Sequence of chain 1.K:
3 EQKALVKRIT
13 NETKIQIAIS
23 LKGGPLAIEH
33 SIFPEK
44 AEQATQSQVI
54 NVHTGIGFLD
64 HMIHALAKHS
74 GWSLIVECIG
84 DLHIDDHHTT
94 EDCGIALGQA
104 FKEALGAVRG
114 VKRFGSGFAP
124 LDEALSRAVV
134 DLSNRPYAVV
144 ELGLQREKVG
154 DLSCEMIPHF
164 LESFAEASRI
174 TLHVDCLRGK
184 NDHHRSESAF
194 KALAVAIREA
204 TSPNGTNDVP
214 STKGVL

Binding-site contacts:
Ligand atom C5 contacts residue HIS187 of chain 1.K at 3.3 Å.
Ligand atom C3 contacts residue MN1 of chain 1.FB at 3.4 Å.
Ligand atom N2 contacts residue MN1 of chain 1.GB at 3.8 Å.
Ligand atom C5 contacts residue MN1 of chain 1.FB at 3.5 Å.
Ligand atom P9 contacts residue SER214 of chain 1.X at 3.7 Å.
Ligand atom N1 contacts residue MN1 of chain 1.GB at 2.7 Å.
Ligand atom N1 contacts residue HIS186 of chain 1.K at 3.5 Å (h-bond).
Ligand atom N1 contacts residue GLU190 of chain 1.K at 3.2 Å (salt-bridge).
Ligand atom N4 contacts residue HIS187 of chain 1.K at 3.0 Å (h-bond).
Ligand atom C5 contacts residue GLU94 of chain 1.G at 3.8 Å.
Ligand atom N4 contacts residue MN1 of chain 1.FB at 2.5 Å.
Ligand atom O13 contacts residue HIS91 of chain 1.G at 2.8 Å (h-bond).
Ligand atom O10 contacts residue ARG138 of chain 1.X at 3.6 Å.
Ligand atom O11 contacts residue SER214 of chain 1.X at 3.0 Å (h-bond).
Ligand atom C7 contacts residue GLU190 of chain 1.K at 3.3 Å.
Ligand atom O12 contacts residue LYS216 of chain 1.X at 2.4 Å (salt-bridge).
Ligand atom O10 contacts residue LYS194 of chain 1.K at 2.9 Å (salt-bridge).
Ligand atom O13 contacts residue HIS64 of chain 1.K at 3.1 Å (h-bond).
Ligand atom C5 contacts residue HIS90 of chain 1.G at 3.3 Å.
Ligand atom C3 contacts residue GLU94 of chain 1.G at 2.9 Å.
Ligand atom O11 contacts residue THR215 of chain 1.X at 3.6 Å.
Ligand atom C8 contacts residue GLU14 of chain 1.G at 3.8 Å.
Ligand atom N1 contacts residue HIS91 of chain 1.G at 3.1 Å (h-bond).
Ligand atom P9 contacts residue LYS194 of chain 1.K at 3.7 Å.
Ligand atom O10 contacts residue LEU124 of chain 1.K at 3.6 Å.
Ligand atom C5 contacts residue MN1 of chain 1.GB at 3.6 Å.
Ligand atom N4 contacts residue HIS90 of chain 1.G at 3.2 Å (h-bond).
Ligand atom C7 contacts residue MN1 of chain 1.GB at 3.3 Å.
Ligand atom O11 contacts residue LYS194 of chain 1.K at 3.6 Å (salt-bridge).
Ligand atom N4 contacts residue GLU94 of chain 1.G at 2.7 Å (salt-bridge).
Ligand atom C5 contacts residue HIS186 of chain 1.K at 3.3 Å.
Ligand atom O13 contacts residue MN1 of chain 1.GB at 1.9 Å.
Ligand atom O11 contacts residue ARG116 of chain 1.X at 3.2 Å (salt-bridge).
Ligand atom C6 contacts residue HIS91 of chain 1.G at 3.8 Å.
Ligand atom N2 contacts residue HIS91 of chain 1.G at 3.7 Å.
Ligand atom O10 contacts residue ARG116 of chain 1.X at 3.6 Å (salt-bridge).
Ligand atom C5 contacts residue GLU190 of chain 1.K at 3.8 Å.
Ligand atom O13 contacts residue GLU190 of chain 1.K at 2.7 Å (salt-bridge).
Ligand atom C8 contacts residue GLU190 of chain 1.K at 3.7 Å.
Ligand atom O12 contacts residue SER214 of chain 1.X at 3.2 Å (h-bond).

Sequence of chain 1.G:
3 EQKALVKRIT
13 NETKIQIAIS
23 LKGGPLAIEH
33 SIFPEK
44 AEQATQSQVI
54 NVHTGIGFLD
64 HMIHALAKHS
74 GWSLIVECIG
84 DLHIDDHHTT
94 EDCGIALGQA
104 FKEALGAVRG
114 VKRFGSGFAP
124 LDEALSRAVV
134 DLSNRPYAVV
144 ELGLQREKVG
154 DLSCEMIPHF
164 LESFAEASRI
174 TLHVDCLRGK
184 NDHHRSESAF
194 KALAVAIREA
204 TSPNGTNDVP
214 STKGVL

Sequence of chain 1.X:
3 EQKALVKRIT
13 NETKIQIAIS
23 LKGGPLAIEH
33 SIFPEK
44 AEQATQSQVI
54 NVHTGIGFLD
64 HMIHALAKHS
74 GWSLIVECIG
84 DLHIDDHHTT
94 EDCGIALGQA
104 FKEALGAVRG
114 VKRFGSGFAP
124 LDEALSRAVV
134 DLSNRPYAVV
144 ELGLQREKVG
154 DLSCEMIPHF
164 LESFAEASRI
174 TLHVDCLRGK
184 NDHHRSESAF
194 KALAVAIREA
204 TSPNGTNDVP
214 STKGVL

This small molecule binds to this protein.
Small molecule (SMILES): O=P(O)(O)C[C@H](O)Cn1cncn1